Sequence of chain 1.A:
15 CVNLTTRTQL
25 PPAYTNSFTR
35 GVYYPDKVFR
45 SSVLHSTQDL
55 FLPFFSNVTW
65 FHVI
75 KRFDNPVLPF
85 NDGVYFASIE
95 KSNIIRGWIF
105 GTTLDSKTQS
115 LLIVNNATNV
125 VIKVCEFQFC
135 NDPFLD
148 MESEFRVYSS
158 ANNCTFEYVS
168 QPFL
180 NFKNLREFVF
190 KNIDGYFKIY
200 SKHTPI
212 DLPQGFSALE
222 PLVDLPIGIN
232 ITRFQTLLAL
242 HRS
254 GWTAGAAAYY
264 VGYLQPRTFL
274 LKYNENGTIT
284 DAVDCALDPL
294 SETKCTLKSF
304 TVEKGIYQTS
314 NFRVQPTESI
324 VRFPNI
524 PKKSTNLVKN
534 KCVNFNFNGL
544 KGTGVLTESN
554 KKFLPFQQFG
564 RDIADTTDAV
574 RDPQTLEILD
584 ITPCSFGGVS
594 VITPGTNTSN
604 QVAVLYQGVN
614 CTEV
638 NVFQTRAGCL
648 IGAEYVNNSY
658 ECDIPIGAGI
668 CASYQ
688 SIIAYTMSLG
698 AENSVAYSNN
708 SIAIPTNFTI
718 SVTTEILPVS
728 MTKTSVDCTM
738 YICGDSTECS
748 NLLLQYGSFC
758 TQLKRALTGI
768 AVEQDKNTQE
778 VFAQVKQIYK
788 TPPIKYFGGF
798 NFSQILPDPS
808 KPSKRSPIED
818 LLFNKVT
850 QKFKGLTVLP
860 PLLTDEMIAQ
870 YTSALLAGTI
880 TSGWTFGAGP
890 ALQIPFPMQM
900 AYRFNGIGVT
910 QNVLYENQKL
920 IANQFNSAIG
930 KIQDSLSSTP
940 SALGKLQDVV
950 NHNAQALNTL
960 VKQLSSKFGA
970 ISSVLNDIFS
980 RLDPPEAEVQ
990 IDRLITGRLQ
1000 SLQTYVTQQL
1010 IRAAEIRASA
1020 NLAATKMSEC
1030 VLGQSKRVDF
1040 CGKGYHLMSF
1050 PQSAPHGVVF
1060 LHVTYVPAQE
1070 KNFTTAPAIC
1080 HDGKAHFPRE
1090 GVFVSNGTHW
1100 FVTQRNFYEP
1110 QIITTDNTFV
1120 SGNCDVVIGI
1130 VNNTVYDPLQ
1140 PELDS

Binding-site contacts:
Ligand atom C2 contacts residue TYR793 of chain 1.C at 4.2 Å (hydrophobic).
Ligand atom O7 contacts residue ASN706 of chain 1.A at 3.1 Å (h-bond).
Ligand atom C3 contacts residue ASN706 of chain 1.A at 3.8 Å.
Ligand atom C2 contacts residue ASN706 of chain 1.A at 2.4 Å.
Ligand atom C6 contacts residue ILE791 of chain 1.C at 4.2 Å (hydrophobic).
Ligand atom C1 contacts residue ASN706 of chain 1.A at 1.4 Å.
Ligand atom N2 contacts residue ASN706 of chain 1.A at 2.9 Å (h-bond).
Ligand atom O6 contacts residue ASN706 of chain 1.A at 3.9 Å.
Ligand atom C4 contacts residue TYR793 of chain 1.C at 4.3 Å (hydrophobic).
Ligand atom C4 contacts residue ASN706 of chain 1.A at 4.2 Å.
Ligand atom O7 contacts residue TYR793 of chain 1.C at 4.0 Å.
Ligand atom C7 contacts residue ASN706 of chain 1.A at 3.2 Å.
Ligand atom C8 contacts residue ASN706 of chain 1.A at 4.4 Å.
Ligand atom O5 contacts residue TYR793 of chain 1.C at 4.0 Å.
Ligand atom C5 contacts residue ASN706 of chain 1.A at 3.7 Å.
Ligand atom O5 contacts residue ASN706 of chain 1.A at 2.4 Å (h-bond).

Sequence of chain 1.C:
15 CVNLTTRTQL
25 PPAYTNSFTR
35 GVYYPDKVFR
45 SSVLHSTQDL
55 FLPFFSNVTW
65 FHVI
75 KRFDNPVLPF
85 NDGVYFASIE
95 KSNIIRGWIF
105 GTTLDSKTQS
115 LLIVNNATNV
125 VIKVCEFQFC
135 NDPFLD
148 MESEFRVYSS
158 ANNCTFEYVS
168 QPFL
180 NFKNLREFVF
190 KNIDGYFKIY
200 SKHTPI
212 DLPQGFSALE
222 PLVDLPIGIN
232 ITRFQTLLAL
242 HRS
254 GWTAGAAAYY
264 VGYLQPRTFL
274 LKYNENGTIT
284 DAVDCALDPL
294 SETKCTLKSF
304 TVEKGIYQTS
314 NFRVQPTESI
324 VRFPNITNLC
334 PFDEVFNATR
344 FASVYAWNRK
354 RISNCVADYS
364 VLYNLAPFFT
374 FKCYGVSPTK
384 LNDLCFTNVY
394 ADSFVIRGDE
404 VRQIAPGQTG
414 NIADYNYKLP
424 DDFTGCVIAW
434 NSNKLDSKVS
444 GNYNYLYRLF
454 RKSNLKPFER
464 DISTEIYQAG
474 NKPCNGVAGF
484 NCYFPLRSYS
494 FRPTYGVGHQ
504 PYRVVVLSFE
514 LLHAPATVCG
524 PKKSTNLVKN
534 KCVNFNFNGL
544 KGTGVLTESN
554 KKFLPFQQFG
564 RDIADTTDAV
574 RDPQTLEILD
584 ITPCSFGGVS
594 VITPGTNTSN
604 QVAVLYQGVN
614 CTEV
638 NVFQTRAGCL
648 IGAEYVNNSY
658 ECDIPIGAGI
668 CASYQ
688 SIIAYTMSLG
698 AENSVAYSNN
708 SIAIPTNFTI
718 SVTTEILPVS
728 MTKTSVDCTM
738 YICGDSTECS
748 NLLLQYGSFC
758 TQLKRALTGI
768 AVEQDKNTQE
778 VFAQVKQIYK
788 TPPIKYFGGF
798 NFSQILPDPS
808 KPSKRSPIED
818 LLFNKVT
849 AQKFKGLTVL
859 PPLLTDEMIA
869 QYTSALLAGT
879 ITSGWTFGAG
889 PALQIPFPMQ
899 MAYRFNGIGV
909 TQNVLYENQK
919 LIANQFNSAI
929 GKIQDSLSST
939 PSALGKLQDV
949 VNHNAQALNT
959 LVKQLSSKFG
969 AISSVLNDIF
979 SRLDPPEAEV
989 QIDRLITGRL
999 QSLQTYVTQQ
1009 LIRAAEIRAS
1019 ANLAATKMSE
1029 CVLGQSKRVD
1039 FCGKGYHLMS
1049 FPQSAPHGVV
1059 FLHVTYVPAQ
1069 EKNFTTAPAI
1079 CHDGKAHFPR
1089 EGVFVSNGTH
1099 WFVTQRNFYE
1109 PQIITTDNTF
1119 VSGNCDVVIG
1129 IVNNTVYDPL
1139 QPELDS

A small-molecule ligand and the protein it binds are described below.
Small molecule (SMILES): CC(=O)N[C@@H]1[C@@H](O)[C@H](O)[C@@H](CO)O[C@H]1O